Binding-site contacts:
Ligand atom NAP contacts residue ASN99 of chain 1.A at 3.2 Å (h-bond).
Ligand atom CAC contacts residue TRP40 of chain 1.A at 3.7 Å (hydrophobic).
Ligand atom NBD contacts residue ILE105 of chain 1.A at 3.8 Å.
Ligand atom CLAH contacts residue MET108 of chain 1.A at 3.7 Å.
Ligand atom CAM contacts residue YOF98 of chain 1.A at 3.3 Å.
Ligand atom NAP contacts residue ILE105 of chain 1.A at 3.8 Å.
Ligand atom CLAH contacts residue ASP104 of chain 1.A at 3.7 Å.
Ligand atom NAO contacts residue ASN99 of chain 1.A at 3.7 Å.
Ligand atom CAI contacts residue TRP40 of chain 1.A at 3.5 Å (hydrophobic).
Ligand atom CAZ contacts residue ILE105 of chain 1.A at 3.9 Å (hydrophobic).
Ligand atom NAN contacts residue ILE105 of chain 1.A at 3.8 Å.
Ligand atom CAS contacts residue YOF98 of chain 1.A at 3.6 Å.
Ligand atom CAX contacts residue LEU51 of chain 1.A at 3.7 Å (hydrophobic).
Ligand atom CAA contacts residue PRO41 of chain 1.A at 3.7 Å (hydrophobic).
Ligand atom CAU contacts residue MET108 of chain 1.A at 3.7 Å (hydrophobic).
Ligand atom NAO contacts residue YOF56 of chain 1.A at 3.5 Å.
Ligand atom CAA contacts residue VAL46 of chain 1.A at 3.8 Å (hydrophobic).
Ligand atom NAO contacts residue ILE105 of chain 1.A at 3.8 Å.
Ligand atom OAQ contacts residue LEU53 of chain 1.A at 4.0 Å.
Ligand atom CAE contacts residue LEU53 of chain 1.A at 3.9 Å (hydrophobic).
Ligand atom CAV contacts residue VAL46 of chain 1.A at 4.0 Å (hydrophobic).
Ligand atom CAK contacts residue TRP40 of chain 1.A at 3.9 Å (hydrophobic).
Ligand atom NAP contacts residue YOF56 of chain 1.A at 3.5 Å.
Ligand atom SAR contacts residue LEU51 of chain 1.A at 3.8 Å.
Ligand atom CAI contacts residue PRO41 of chain 1.A at 3.9 Å (hydrophobic).
Ligand atom CAA contacts residue PHE42 of chain 1.A at 3.7 Å (hydrophobic).
Ligand atom CAK contacts residue PRO41 of chain 1.A at 3.7 Å (hydrophobic).
Ligand atom OAG contacts residue YOF98 of chain 1.A at 3.8 Å.
Ligand atom CAL contacts residue ILE105 of chain 1.A at 3.9 Å (hydrophobic).
Ligand atom CAI contacts residue MET108 of chain 1.A at 3.5 Å (hydrophobic).
Ligand atom CAD contacts residue LEU51 of chain 1.A at 3.9 Å (hydrophobic).
Ligand atom CAK contacts residue ILE105 of chain 1.A at 3.6 Å (hydrophobic).
Ligand atom CAT contacts residue ILE105 of chain 1.A at 3.9 Å (hydrophobic).
Ligand atom OAG contacts residue ASN99 of chain 1.A at 3.8 Å.
Ligand atom CAJ contacts residue ASP104 of chain 1.A at 3.9 Å.
Ligand atom CAV contacts residue ILE105 of chain 1.A at 3.7 Å (hydrophobic).
Ligand atom CAW contacts residue ILE105 of chain 1.A at 3.8 Å (hydrophobic).
Ligand atom SAR contacts residue PRO41 of chain 1.A at 3.4 Å (h-bond).
Ligand atom CAM contacts residue ASN99 of chain 1.A at 3.4 Å.
Ligand atom CAX contacts residue PRO41 of chain 1.A at 3.9 Å (hydrophobic).

Sequence of chain 1.A:
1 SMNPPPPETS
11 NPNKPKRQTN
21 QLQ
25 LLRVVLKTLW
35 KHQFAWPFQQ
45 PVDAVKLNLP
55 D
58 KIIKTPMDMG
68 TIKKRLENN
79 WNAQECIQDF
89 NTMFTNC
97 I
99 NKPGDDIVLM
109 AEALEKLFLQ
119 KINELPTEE

This protein binds this small molecule.
Small molecule (SMILES): Cc1sc2c(c1C)C(c1ccc(Cl)cc1)=N[C@@H](CC(=O)OC(C)(C)C)c1[nH]nc(C)[n+]1-2